This small molecule binds to this protein.
Small molecule (SMILES): CC(=O)N[C@H]1[C@H](O[C@H]2[C@H](O)[C@@H](NC(C)=O)CO[C@@H]2CO)O[C@H](CO)[C@@H](O[C@@H]2O[C@H](CO)[C@@H](O)[C@H](O)[C@@H]2O)[C@@H]1O

Sequence of chain 1.B:
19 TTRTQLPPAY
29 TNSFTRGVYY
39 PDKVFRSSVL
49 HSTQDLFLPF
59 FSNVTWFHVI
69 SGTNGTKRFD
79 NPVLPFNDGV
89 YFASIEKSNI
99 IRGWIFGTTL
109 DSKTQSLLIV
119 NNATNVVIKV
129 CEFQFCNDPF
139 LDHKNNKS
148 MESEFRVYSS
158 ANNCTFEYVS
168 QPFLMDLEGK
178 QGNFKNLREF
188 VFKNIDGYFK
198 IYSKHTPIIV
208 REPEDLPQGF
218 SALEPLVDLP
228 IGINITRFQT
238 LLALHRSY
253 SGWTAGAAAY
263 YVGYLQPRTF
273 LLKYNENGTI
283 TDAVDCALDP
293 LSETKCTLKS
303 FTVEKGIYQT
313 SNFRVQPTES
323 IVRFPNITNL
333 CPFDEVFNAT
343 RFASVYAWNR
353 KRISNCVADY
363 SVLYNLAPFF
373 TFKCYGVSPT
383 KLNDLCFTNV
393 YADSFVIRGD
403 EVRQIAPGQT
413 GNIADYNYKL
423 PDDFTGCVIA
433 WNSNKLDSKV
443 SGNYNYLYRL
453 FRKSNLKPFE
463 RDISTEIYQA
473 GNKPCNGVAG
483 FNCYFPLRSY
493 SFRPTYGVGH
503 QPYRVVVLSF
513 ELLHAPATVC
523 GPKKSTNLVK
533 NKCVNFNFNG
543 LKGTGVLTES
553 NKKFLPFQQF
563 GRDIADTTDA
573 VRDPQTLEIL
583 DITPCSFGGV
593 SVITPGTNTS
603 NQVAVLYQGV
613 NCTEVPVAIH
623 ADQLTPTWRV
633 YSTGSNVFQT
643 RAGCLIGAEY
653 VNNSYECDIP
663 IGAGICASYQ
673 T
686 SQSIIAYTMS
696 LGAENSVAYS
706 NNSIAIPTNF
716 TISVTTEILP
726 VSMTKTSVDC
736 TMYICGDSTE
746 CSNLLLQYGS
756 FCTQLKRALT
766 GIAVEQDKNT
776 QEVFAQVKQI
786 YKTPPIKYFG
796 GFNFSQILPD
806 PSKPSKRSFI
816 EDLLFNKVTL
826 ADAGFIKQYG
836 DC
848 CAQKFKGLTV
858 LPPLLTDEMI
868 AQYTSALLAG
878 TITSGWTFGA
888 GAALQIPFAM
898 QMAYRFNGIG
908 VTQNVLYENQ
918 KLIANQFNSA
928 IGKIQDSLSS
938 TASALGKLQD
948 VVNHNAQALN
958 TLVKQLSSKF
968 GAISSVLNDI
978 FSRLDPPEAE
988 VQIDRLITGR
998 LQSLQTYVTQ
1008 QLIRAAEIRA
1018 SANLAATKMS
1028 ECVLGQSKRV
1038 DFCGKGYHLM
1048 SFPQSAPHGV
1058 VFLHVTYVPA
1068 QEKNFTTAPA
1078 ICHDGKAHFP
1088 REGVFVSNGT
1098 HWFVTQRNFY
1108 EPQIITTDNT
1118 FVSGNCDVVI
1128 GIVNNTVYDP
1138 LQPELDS

Binding-site contacts:
Ligand atom C1 contacts residue HIS1098 of chain 1.B at 4.5 Å.
Ligand atom C5 contacts residue HIS1098 of chain 1.B at 4.0 Å.
Ligand atom C3 contacts residue ASN1095 of chain 1.B at 3.8 Å.
Ligand atom C7 contacts residue ASN1095 of chain 1.B at 3.5 Å.
Ligand atom C4 contacts residue ASN1095 of chain 1.B at 4.2 Å.
Ligand atom N2 contacts residue HIS1098 of chain 1.B at 4.5 Å.
Ligand atom C3 contacts residue THR1097 of chain 1.B at 3.8 Å.
Ligand atom C8 contacts residue HIS1098 of chain 1.B at 4.4 Å.
Ligand atom C5 contacts residue PHE1100 of chain 1.B at 4.2 Å (hydrophobic).
Ligand atom C2 contacts residue THR1097 of chain 1.B at 3.9 Å.
Ligand atom O5 contacts residue PHE1100 of chain 1.B at 3.9 Å.
Ligand atom C8 contacts residue ASN1095 of chain 1.B at 4.1 Å.
Ligand atom C5 contacts residue ASN1095 of chain 1.B at 3.7 Å.
Ligand atom C6 contacts residue PHE1100 of chain 1.B at 3.5 Å (hydrophobic).
Ligand atom N2 contacts residue THR1097 of chain 1.B at 3.6 Å (h-bond).
Ligand atom O5 contacts residue ASN1095 of chain 1.B at 2.4 Å (h-bond).
Ligand atom N2 contacts residue ASN1095 of chain 1.B at 2.9 Å (h-bond).
Ligand atom O6 contacts residue PHE1100 of chain 1.B at 4.4 Å.
Ligand atom O4 contacts residue HIS1098 of chain 1.B at 4.1 Å.
Ligand atom C2 contacts residue ASN1095 of chain 1.B at 2.5 Å.
Ligand atom C1 contacts residue ASN1095 of chain 1.B at 1.4 Å.
Ligand atom O7 contacts residue ASN1095 of chain 1.B at 3.6 Å.
Ligand atom C3 contacts residue HIS1098 of chain 1.B at 4.4 Å.
Ligand atom C1 contacts residue THR1097 of chain 1.B at 3.8 Å.